This protein binds this small molecule.
Small molecule (SMILES): CC(=O)N[C@@H]1[C@@H](O)[C@H](O)[C@@H](CO)O[C@H]1O

Sequence of chain 1.G:
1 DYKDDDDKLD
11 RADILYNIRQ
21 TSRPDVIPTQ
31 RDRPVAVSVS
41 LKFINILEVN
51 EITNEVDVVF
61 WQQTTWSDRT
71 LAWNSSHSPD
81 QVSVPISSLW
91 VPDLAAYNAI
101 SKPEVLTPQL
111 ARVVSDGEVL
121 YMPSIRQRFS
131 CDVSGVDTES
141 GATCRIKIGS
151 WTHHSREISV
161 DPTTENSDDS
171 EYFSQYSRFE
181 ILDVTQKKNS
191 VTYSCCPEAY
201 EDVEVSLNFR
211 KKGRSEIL

Binding-site contacts:
Ligand atom C4 contacts residue ASN74 of chain 1.G at 4.2 Å.
Ligand atom C7 contacts residue ASN74 of chain 1.G at 3.6 Å.
Ligand atom C5 contacts residue SER76 of chain 1.G at 3.6 Å.
Ligand atom C1 contacts residue ASN74 of chain 1.G at 1.4 Å.
Ligand atom O5 contacts residue ASN74 of chain 1.G at 2.4 Å (h-bond).
Ligand atom C5 contacts residue ASN74 of chain 1.G at 3.7 Å.
Ligand atom C6 contacts residue SER76 of chain 1.G at 4.1 Å.
Ligand atom O7 contacts residue ASN74 of chain 1.G at 3.9 Å.
Ligand atom O6 contacts residue HIS77 of chain 1.G at 3.9 Å.
Ligand atom C1 contacts residue SER76 of chain 1.G at 3.6 Å.
Ligand atom O5 contacts residue SER76 of chain 1.G at 3.4 Å (h-bond).
Ligand atom O6 contacts residue SER76 of chain 1.G at 3.5 Å (h-bond).
Ligand atom C2 contacts residue ASN74 of chain 1.G at 2.5 Å.
Ligand atom C3 contacts residue ASN74 of chain 1.G at 3.8 Å.
Ligand atom N2 contacts residue ASN74 of chain 1.G at 3.0 Å (h-bond).